The small molecule below binds the protein below.
Small molecule (SMILES): CC[C@H](C)[C@H](N)C(=O)N[C@@H](CO)C(=O)N[C@@H](CCC(=O)O)C(=O)N[C@H](C=O)C(C)C

Binding-site contacts:
Ligand atom CA contacts residue ALA2 of chain 2.E at 4.0 Å (hydrophobic).
Ligand atom C contacts residue VAL4 of chain 2.E at 4.0 Å (hydrophobic).
Ligand atom CG2 contacts residue VAL4 of chain 2.E at 3.8 Å (hydrophobic).
Ligand atom CG1 contacts residue GLN3 of chain 2.E at 4.1 Å.
Ligand atom OE2 contacts residue VAL4 of chain 2.E at 3.6 Å.
Ligand atom CB contacts residue ALA2 of chain 2.E at 4.3 Å (hydrophobic).
Ligand atom O contacts residue SER5 of chain 2.E at 3.8 Å.
Ligand atom O contacts residue ALA2 of chain 2.E at 3.9 Å.
Ligand atom CB contacts residue GLN3 of chain 2.E at 4.4 Å.
Ligand atom C contacts residue VAL4 of chain 2.E at 4.2 Å (hydrophobic).
Ligand atom CA contacts residue VAL4 of chain 2.E at 3.5 Å (hydrophobic).
Ligand atom CG2 contacts residue SER5 of chain 2.E at 3.7 Å.
Ligand atom CG2 contacts residue GLN3 of chain 2.E at 3.4 Å.
Ligand atom O contacts residue VAL4 of chain 2.E at 3.8 Å.
Ligand atom OE1 contacts residue ASN25 of chain 2.E at 4.4 Å.
Ligand atom CD contacts residue VAL4 of chain 2.E at 3.8 Å (hydrophobic).
Ligand atom N contacts residue ALA2 of chain 2.E at 3.0 Å (h-bond).
Ligand atom O contacts residue GLN3 of chain 2.E at 3.1 Å (h-bond).
Ligand atom N contacts residue VAL4 of chain 2.E at 3.0 Å (h-bond).
Ligand atom CA contacts residue ALA2 of chain 2.E at 3.5 Å (hydrophobic).
Ligand atom C contacts residue GLN3 of chain 2.E at 3.9 Å.
Ligand atom C contacts residue ALA2 of chain 2.E at 3.7 Å (hydrophobic).
Ligand atom O contacts residue SER6 of chain 2.E at 4.1 Å.
Ligand atom CB contacts residue VAL4 of chain 2.E at 4.5 Å (hydrophobic).
Ligand atom CB contacts residue GLN3 of chain 2.E at 3.4 Å.
Ligand atom CA contacts residue VAL4 of chain 2.E at 4.0 Å (hydrophobic).
Ligand atom C contacts residue VAL4 of chain 2.E at 3.6 Å (hydrophobic).
Ligand atom CG2 contacts residue ALA2 of chain 2.E at 4.0 Å (hydrophobic).
Ligand atom OE1 contacts residue VAL4 of chain 2.E at 3.5 Å.
Ligand atom CA contacts residue GLN3 of chain 2.E at 4.2 Å.
Ligand atom OG contacts residue GLN3 of chain 2.E at 3.3 Å (h-bond).
Ligand atom CB contacts residue VAL4 of chain 2.E at 4.3 Å (hydrophobic).
Ligand atom O contacts residue VAL4 of chain 2.E at 2.9 Å (h-bond).
Ligand atom CB contacts residue ALA2 of chain 2.E at 3.4 Å (hydrophobic).
Ligand atom C contacts residue ALA2 of chain 2.E at 4.3 Å (hydrophobic).

Sequence of chain 2.E:
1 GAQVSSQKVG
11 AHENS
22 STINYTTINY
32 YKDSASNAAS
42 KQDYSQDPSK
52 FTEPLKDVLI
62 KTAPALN